Sequence of chain 1.A:
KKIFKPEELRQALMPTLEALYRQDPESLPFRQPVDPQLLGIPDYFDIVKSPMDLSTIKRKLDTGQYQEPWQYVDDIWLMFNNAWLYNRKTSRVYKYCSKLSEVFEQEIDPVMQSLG

Binding-site contacts:
Ligand atom C3 contacts residue ASN93 of chain 1.A at 3.4 Å.
Ligand atom C8 contacts residue VAL99 of chain 1.A at 4.2 Å (hydrophobic).
Ligand atom C1 contacts residue VAL40 of chain 1.A at 3.6 Å (hydrophobic).
Ligand atom N contacts residue VAL40 of chain 1.A at 4.1 Å.
Ligand atom C14 contacts residue PRO35 of chain 1.A at 4.1 Å (hydrophobic).
Ligand atom O contacts residue TYR50 of chain 1.A at 4.2 Å.
Ligand atom N1 contacts residue LEU45 of chain 1.A at 4.0 Å.
Ligand atom C1 contacts residue PHE36 of chain 1.A at 3.7 Å (hydrophobic).
Ligand atom C16 contacts residue EDO1 of chain 1.O at 3.7 Å.
Ligand atom C2 contacts residue VAL99 of chain 1.A at 4.0 Å (hydrophobic).
Ligand atom C1 contacts residue PRO35 of chain 1.A at 3.6 Å (hydrophobic).
Ligand atom C contacts residue VAL99 of chain 1.A at 3.9 Å (hydrophobic).
Ligand atom C10 contacts residue LEU45 of chain 1.A at 3.9 Å (hydrophobic).
Ligand atom C15 contacts residue EDO1 of chain 1.O at 4.0 Å.
Ligand atom CL contacts residue TYR102 of chain 1.A at 4.0 Å.
Ligand atom C2 contacts residue VAL40 of chain 1.A at 3.8 Å (hydrophobic).
Ligand atom O contacts residue ASN93 of chain 1.A at 2.8 Å (h-bond).
Ligand atom C8 contacts residue PRO35 of chain 1.A at 3.9 Å (hydrophobic).
Ligand atom C contacts residue VAL40 of chain 1.A at 3.6 Å (hydrophobic).
Ligand atom O contacts residue ALA89 of chain 1.A at 4.0 Å.
Ligand atom C6 contacts residue LEU45 of chain 1.A at 3.8 Å (hydrophobic).
Ligand atom C contacts residue PRO35 of chain 1.A at 3.7 Å (hydrophobic).
Ligand atom C3 contacts residue VAL40 of chain 1.A at 4.0 Å (hydrophobic).
Ligand atom CL contacts residue PRO35 of chain 1.A at 3.6 Å.
Ligand atom O1 contacts residue GLN38 of chain 1.A at 4.1 Å.
Ligand atom C14 contacts residue LEU34 of chain 1.A at 4.0 Å (hydrophobic).
Ligand atom N contacts residue PRO35 of chain 1.A at 2.9 Å (h-bond).
Ligand atom C4 contacts residue ASN93 of chain 1.A at 3.5 Å.
Ligand atom C7 contacts residue EDO1 of chain 1.O at 4.2 Å.
Ligand atom O1 contacts residue PRO35 of chain 1.A at 3.5 Å.
Ligand atom C7 contacts residue ASN93 of chain 1.A at 3.7 Å.
Ligand atom C4 contacts residue TYR50 of chain 1.A at 3.7 Å (hydrophobic).
Ligand atom CL contacts residue ARG98 of chain 1.A at 3.5 Å.
Ligand atom C7 contacts residue VAL99 of chain 1.A at 3.9 Å (hydrophobic).
Ligand atom CL contacts residue EDO1 of chain 1.O at 3.7 Å.
Ligand atom C1 contacts residue VAL99 of chain 1.A at 4.1 Å (hydrophobic).
Ligand atom C4 contacts residue TYR92 of chain 1.A at 3.5 Å (hydrophobic).
Ligand atom C4 contacts residue ILE47 of chain 1.A at 3.8 Å (hydrophobic).
Ligand atom C9 contacts residue PRO35 of chain 1.A at 4.0 Å (hydrophobic).
Ligand atom C15 contacts residue PRO35 of chain 1.A at 3.7 Å (hydrophobic).

This protein binds this small molecule.
Small molecule (SMILES): CCc1c(C(=O)NCc2cccc(Cl)c2)[nH]c(C)c1C(C)=O